This small molecule binds to this protein.
Small molecule (SMILES): CC(=O)N[C@H]1[C@H](O[C@H]2[C@H](O)[C@@H](NC(C)=O)CO[C@@H]2CO)O[C@H](CO)[C@@H](O)[C@@H]1O

Binding-site contacts:
Ligand atom C7 contacts residue ASN12 of chain 12.A at 4.3 Å.
Ligand atom O7 contacts residue ASN12 of chain 12.A at 4.2 Å.
Ligand atom C5 contacts residue ASN12 of chain 12.A at 3.9 Å.
Ligand atom C1 contacts residue ASN12 of chain 12.A at 2.1 Å.
Ligand atom O5 contacts residue ASN12 of chain 12.A at 2.5 Å (h-bond).
Ligand atom C2 contacts residue ASN12 of chain 12.A at 3.5 Å.
Ligand atom N2 contacts residue ASN12 of chain 12.A at 4.0 Å.

Sequence of chain 12.A:
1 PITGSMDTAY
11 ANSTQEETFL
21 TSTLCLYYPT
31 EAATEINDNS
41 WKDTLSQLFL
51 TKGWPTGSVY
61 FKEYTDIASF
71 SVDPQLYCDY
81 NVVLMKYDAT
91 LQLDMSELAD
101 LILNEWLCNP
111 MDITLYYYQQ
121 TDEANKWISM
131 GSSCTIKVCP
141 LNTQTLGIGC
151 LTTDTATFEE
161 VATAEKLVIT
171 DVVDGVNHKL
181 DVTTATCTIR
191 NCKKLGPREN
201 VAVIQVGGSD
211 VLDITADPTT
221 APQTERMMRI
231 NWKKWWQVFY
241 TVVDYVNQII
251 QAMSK